Sequence of chain 1.B:
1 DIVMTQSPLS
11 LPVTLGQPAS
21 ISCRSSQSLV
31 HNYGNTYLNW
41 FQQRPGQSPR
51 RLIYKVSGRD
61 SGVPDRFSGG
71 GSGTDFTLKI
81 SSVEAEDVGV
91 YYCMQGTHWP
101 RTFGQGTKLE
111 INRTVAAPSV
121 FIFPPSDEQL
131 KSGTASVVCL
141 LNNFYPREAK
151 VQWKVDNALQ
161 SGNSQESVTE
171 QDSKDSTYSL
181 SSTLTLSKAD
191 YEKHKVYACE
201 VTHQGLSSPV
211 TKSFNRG

Binding-site contacts:
Ligand atom O5 contacts residue ASN112 of chain 1.B at 2.3 Å (h-bond).
Ligand atom C6 contacts residue THR14 of chain 1.B at 4.4 Å.
Ligand atom C2 contacts residue THR14 of chain 1.B at 3.9 Å.
Ligand atom N2 contacts residue ASN112 of chain 1.B at 3.2 Å (h-bond).
Ligand atom C6 contacts residue THR114 of chain 1.B at 4.1 Å.
Ligand atom C5 contacts residue ASN112 of chain 1.B at 3.6 Å.
Ligand atom O6 contacts residue THR14 of chain 1.B at 4.4 Å.
Ligand atom C1 contacts residue ASN112 of chain 1.B at 1.5 Å.
Ligand atom O5 contacts residue ARG113 of chain 1.B at 4.4 Å.
Ligand atom C2 contacts residue ASN112 of chain 1.B at 2.7 Å.
Ligand atom O5 contacts residue THR14 of chain 1.B at 3.2 Å.
Ligand atom C5 contacts residue THR14 of chain 1.B at 4.3 Å.
Ligand atom C1 contacts residue THR14 of chain 1.B at 3.5 Å.
Ligand atom O7 contacts residue ASN112 of chain 1.B at 4.3 Å.
Ligand atom C3 contacts residue ASN112 of chain 1.B at 4.0 Å.
Ligand atom C4 contacts residue ASN112 of chain 1.B at 4.3 Å.
Ligand atom C7 contacts residue ASN112 of chain 1.B at 4.1 Å.
Ligand atom N2 contacts residue THR14 of chain 1.B at 4.5 Å.

A protein and the small-molecule ligand that binds it are described below.
Small molecule (SMILES): CC(=O)N[C@@H]1[C@@H](O)[C@H](O)[C@@H](CO)O[C@H]1O